The protein below binds the small molecule below.
Small molecule (SMILES): CC(C)(CO)n1c(=O)[nH]c2c3cccnc3n(-c3ccccc3)c(=O)c21

Binding-site contacts:
Ligand atom O21 contacts residue ALA243 of chain 1.A at 3.6 Å.
Ligand atom O18 contacts residue GLN280 of chain 1.A at 2.8 Å (h-bond).
Ligand atom N5 contacts residue ILE246 of chain 1.A at 4.0 Å.
Ligand atom C20 contacts residue VAL232 of chain 1.A at 3.7 Å (hydrophobic).
Ligand atom C16 contacts residue GLN280 of chain 1.A at 3.8 Å.
Ligand atom C1 contacts residue GLY261 of chain 1.B at 3.8 Å.
Ligand atom C7 contacts residue ILE246 of chain 1.A at 3.7 Å (hydrophobic).
Ligand atom C7 contacts residue PHE283 of chain 1.A at 3.7 Å (hydrophobic).
Ligand atom C6 contacts residue ILE246 of chain 1.A at 3.6 Å (hydrophobic).
Ligand atom C23 contacts residue TYR78 of chain 1.A at 3.3 Å (hydrophobic).
Ligand atom C16 contacts residue ILE246 of chain 1.A at 3.9 Å (hydrophobic).
Ligand atom C6 contacts residue PHE283 of chain 1.A at 4.0 Å (hydrophobic).
Ligand atom C3 contacts residue PHE250 of chain 1.A at 3.6 Å (hydrophobic).
Ligand atom C contacts residue GLY261 of chain 1.B at 3.5 Å.
Ligand atom C4 contacts residue MET267 of chain 1.A at 3.8 Å (hydrophobic).
Ligand atom C22 contacts residue VAL232 of chain 1.A at 4.0 Å (hydrophobic).
Ligand atom C23 contacts residue ILE246 of chain 1.A at 3.8 Å (hydrophobic).
Ligand atom O18 contacts residue ILE246 of chain 1.A at 4.0 Å.
Ligand atom C16 contacts residue PHE283 of chain 1.A at 4.0 Å (hydrophobic).
Ligand atom C10 contacts residue HIS79 of chain 1.A at 3.9 Å.
Ligand atom C14 contacts residue LEU229 of chain 1.A at 3.7 Å (hydrophobic).
Ligand atom C4 contacts residue PHE283 of chain 1.A at 3.8 Å (hydrophobic).
Ligand atom N15 contacts residue ILE246 of chain 1.A at 4.0 Å.
Ligand atom C13 contacts residue ASP228 of chain 1.A at 3.7 Å.
Ligand atom C2 contacts residue PHE250 of chain 1.A at 4.0 Å (hydrophobic).
Ligand atom C2 contacts residue PHE283 of chain 1.A at 3.9 Å (hydrophobic).
Ligand atom O contacts residue TYR78 of chain 1.A at 3.9 Å.
Ligand atom C10 contacts residue ILE246 of chain 1.A at 4.0 Å (hydrophobic).
Ligand atom C12 contacts residue ASP228 of chain 1.A at 4.0 Å.
Ligand atom N contacts residue LEU189 of chain 1.A at 3.6 Å.
Ligand atom C contacts residue MET267 of chain 1.A at 3.5 Å (hydrophobic).
Ligand atom C11 contacts residue HIS79 of chain 1.A at 3.5 Å.
Ligand atom N15 contacts residue PHE283 of chain 1.A at 4.0 Å.
Ligand atom O contacts residue LEU229 of chain 1.A at 3.8 Å.
Ligand atom C14 contacts residue LEU189 of chain 1.A at 3.8 Å (hydrophobic).
Ligand atom C8 contacts residue PHE283 of chain 1.A at 3.7 Å (hydrophobic).
Ligand atom O21 contacts residue ILE246 of chain 1.A at 3.8 Å.
Ligand atom O contacts residue ILE246 of chain 1.A at 3.7 Å.
Ligand atom C3 contacts residue PHE283 of chain 1.A at 3.6 Å (hydrophobic).
Ligand atom C4 contacts residue PHE250 of chain 1.A at 3.7 Å (hydrophobic).

Sequence of chain 1.A:
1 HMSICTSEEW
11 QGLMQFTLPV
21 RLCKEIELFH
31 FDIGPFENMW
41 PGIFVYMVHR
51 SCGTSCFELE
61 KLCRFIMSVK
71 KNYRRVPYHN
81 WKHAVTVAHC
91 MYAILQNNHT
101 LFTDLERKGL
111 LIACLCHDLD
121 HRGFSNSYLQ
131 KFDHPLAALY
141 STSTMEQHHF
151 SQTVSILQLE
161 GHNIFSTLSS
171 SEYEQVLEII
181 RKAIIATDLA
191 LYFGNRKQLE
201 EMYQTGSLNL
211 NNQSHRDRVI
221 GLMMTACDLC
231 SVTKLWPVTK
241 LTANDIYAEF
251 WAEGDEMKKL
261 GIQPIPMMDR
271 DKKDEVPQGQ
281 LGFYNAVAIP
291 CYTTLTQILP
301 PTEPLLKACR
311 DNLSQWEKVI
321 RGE

Sequence of chain 1.B:
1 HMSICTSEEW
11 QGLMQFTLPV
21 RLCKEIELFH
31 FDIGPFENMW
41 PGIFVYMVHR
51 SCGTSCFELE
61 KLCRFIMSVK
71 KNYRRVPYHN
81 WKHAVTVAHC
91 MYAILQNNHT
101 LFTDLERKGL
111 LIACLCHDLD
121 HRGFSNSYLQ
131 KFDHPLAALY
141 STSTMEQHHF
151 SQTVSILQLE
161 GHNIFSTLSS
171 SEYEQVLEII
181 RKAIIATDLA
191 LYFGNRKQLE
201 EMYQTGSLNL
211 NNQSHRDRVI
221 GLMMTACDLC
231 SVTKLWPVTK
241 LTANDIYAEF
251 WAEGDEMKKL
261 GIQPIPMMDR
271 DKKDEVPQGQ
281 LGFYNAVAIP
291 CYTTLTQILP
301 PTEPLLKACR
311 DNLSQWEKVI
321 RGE